Binding-site contacts:
Ligand atom C8 contacts residue GLU482 of chain 1.A at 3.7 Å.
Ligand atom C7 contacts residue GLU482 of chain 1.A at 3.8 Å.
Ligand atom O5 contacts residue ASN485 of chain 1.A at 2.4 Å (h-bond).
Ligand atom C1 contacts residue ASN485 of chain 1.A at 1.4 Å.
Ligand atom O7 contacts residue GLU482 of chain 1.A at 4.1 Å.
Ligand atom N2 contacts residue ARG465 of chain 1.A at 4.5 Å.
Ligand atom C8 contacts residue LYS469 of chain 1.A at 3.6 Å.
Ligand atom O7 contacts residue ARG465 of chain 1.A at 3.7 Å.
Ligand atom C7 contacts residue ASN485 of chain 1.A at 3.6 Å.
Ligand atom C4 contacts residue ASN485 of chain 1.A at 4.3 Å.
Ligand atom O7 contacts residue SER466 of chain 1.A at 4.2 Å.
Ligand atom C3 contacts residue ASN485 of chain 1.A at 3.9 Å.
Ligand atom O7 contacts residue ASN485 of chain 1.A at 3.6 Å (h-bond).
Ligand atom C2 contacts residue ASN485 of chain 1.A at 2.5 Å.
Ligand atom C5 contacts residue ASN485 of chain 1.A at 3.6 Å.
Ligand atom N2 contacts residue ASN485 of chain 1.A at 3.0 Å (h-bond).
Ligand atom C8 contacts residue ARG465 of chain 1.A at 3.6 Å.
Ligand atom O3 contacts residue ARG465 of chain 1.A at 4.0 Å.
Ligand atom C7 contacts residue ARG465 of chain 1.A at 3.8 Å.
Ligand atom N2 contacts residue GLU482 of chain 1.A at 4.1 Å.

The small molecule below binds the protein below.
Small molecule (SMILES): CC(=O)N[C@@H]1[C@@H](O)[C@H](O)[C@@H](CO)O[C@H]1O

Sequence of chain 1.A:
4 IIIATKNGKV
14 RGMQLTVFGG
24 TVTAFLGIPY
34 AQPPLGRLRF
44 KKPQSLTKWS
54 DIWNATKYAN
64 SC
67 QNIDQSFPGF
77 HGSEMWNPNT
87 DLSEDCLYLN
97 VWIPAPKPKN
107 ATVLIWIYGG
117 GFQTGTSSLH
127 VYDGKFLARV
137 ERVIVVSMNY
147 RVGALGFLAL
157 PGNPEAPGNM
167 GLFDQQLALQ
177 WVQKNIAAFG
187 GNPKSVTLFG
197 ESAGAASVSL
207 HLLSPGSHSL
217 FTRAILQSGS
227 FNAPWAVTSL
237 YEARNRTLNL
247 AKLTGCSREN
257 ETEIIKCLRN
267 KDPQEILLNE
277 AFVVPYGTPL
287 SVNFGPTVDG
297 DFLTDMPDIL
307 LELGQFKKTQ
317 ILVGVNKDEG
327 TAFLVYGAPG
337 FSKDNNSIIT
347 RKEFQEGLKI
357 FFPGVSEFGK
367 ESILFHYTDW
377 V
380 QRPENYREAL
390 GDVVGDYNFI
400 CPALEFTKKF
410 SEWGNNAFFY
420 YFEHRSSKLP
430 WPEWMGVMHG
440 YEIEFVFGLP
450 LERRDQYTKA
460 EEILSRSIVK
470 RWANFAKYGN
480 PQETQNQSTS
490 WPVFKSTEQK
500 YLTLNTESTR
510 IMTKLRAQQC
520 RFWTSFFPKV